Sequence of chain 1.C:
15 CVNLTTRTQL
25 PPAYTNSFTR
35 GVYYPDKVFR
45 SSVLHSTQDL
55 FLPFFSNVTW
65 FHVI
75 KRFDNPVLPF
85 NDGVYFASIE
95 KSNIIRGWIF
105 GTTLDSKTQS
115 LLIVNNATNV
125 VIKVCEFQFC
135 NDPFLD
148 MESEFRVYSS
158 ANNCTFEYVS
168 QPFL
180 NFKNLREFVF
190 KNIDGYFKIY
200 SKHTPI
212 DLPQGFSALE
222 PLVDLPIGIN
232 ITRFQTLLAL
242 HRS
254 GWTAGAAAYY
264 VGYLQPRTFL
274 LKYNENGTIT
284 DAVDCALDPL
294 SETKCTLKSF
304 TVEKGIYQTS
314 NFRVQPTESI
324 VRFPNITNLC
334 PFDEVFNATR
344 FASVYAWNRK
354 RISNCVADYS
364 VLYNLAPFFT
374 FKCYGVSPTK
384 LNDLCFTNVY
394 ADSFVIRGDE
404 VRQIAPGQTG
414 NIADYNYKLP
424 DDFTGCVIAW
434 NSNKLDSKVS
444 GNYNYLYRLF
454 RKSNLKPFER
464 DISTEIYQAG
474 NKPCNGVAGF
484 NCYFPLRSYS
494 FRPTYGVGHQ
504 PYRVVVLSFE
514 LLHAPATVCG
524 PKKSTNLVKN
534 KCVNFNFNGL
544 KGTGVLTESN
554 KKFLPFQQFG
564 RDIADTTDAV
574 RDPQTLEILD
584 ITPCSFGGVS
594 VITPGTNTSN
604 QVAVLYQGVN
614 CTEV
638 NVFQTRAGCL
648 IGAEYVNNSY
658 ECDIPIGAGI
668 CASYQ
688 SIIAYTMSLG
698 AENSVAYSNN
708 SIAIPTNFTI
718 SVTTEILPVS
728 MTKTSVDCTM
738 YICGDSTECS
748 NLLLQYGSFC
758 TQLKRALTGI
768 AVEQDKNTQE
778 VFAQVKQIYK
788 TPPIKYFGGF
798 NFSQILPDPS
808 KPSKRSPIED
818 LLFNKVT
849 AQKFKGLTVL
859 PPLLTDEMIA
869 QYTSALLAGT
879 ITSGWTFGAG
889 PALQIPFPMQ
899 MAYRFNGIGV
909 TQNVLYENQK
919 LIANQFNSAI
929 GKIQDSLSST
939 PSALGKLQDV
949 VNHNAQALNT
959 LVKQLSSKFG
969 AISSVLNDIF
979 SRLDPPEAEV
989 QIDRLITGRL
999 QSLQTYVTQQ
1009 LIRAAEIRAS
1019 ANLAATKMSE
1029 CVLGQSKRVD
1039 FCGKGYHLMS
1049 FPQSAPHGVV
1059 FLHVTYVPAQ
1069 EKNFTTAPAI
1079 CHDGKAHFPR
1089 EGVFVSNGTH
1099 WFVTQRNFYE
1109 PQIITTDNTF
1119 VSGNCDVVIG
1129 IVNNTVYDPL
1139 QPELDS

Binding-site contacts:
Ligand atom O7 contacts residue ASN231 of chain 1.C at 2.8 Å (h-bond).
Ligand atom C5 contacts residue ASN231 of chain 1.C at 3.7 Å.
Ligand atom C8 contacts residue ASN231 of chain 1.C at 4.3 Å.
Ligand atom O5 contacts residue ASN231 of chain 1.C at 2.4 Å (h-bond).
Ligand atom C3 contacts residue ASN231 of chain 1.C at 3.8 Å.
Ligand atom C2 contacts residue ASN231 of chain 1.C at 2.4 Å.
Ligand atom C4 contacts residue ASN231 of chain 1.C at 4.2 Å.
Ligand atom C7 contacts residue ASN231 of chain 1.C at 3.1 Å.
Ligand atom O6 contacts residue THR106 of chain 1.C at 4.5 Å.
Ligand atom C1 contacts residue ASN231 of chain 1.C at 1.4 Å.
Ligand atom O6 contacts residue ASN231 of chain 1.C at 4.3 Å.
Ligand atom N2 contacts residue ASN231 of chain 1.C at 2.9 Å (h-bond).

The protein below binds the small molecule below.
Small molecule (SMILES): CC(=O)N[C@@H]1[C@@H](O)[C@H](O)[C@@H](CO)O[C@H]1O